Binding-site contacts:
Ligand atom C3 contacts residue VAL183 of chain 1.B at 3.5 Å (hydrophobic).
Ligand atom C9 contacts residue PHE163 of chain 1.B at 3.5 Å (hydrophobic).
Ligand atom C10 contacts residue ASP185 of chain 1.B at 2.8 Å.
Ligand atom N3 contacts residue ASP185 of chain 1.B at 3.1 Å (salt-bridge).
Ligand atom N5 contacts residue ARG190 of chain 1.B at 2.9 Å (salt-bridge).
Ligand atom N4 contacts residue ARG190 of chain 1.B at 3.8 Å.
Ligand atom O1 contacts residue ASP185 of chain 1.B at 3.1 Å (salt-bridge).
Ligand atom C16 contacts residue LEU105 of chain 1.B at 3.7 Å (hydrophobic).
Ligand atom C9 contacts residue ASP185 of chain 1.B at 3.6 Å.
Ligand atom C8 contacts residue PHE163 of chain 1.B at 3.7 Å (hydrophobic).
Ligand atom C18 contacts residue PHE87 of chain 1.B at 3.5 Å (hydrophobic).
Ligand atom C11 contacts residue MET94 of chain 1.B at 3.4 Å (hydrophobic).
Ligand atom O1 contacts residue ALA184 of chain 1.B at 3.5 Å.
Ligand atom C21 contacts residue PHE87 of chain 1.B at 3.7 Å (hydrophobic).
Ligand atom C15 contacts residue MET94 of chain 1.B at 3.8 Å (hydrophobic).
Ligand atom C19 contacts residue MET94 of chain 1.B at 3.7 Å (hydrophobic).
Ligand atom O1 contacts residue LEU120 of chain 1.B at 3.7 Å.
Ligand atom N4 contacts residue MET94 of chain 1.B at 3.7 Å.
Ligand atom N contacts residue ASP185 of chain 1.B at 3.0 Å (salt-bridge).
Ligand atom C4 contacts residue ALA184 of chain 1.B at 3.7 Å (hydrophobic).
Ligand atom N5 contacts residue ALA189 of chain 1.B at 3.4 Å.
Ligand atom C4 contacts residue PHE97 of chain 1.B at 3.8 Å (hydrophobic).
Ligand atom C contacts residue LEU103 of chain 1.B at 3.4 Å (hydrophobic).
Ligand atom N1 contacts residue ASP185 of chain 1.B at 3.1 Å.
Ligand atom C14 contacts residue ASP185 of chain 1.B at 3.5 Å.
Ligand atom C8 contacts residue ASP185 of chain 1.B at 3.4 Å.
Ligand atom N3 contacts residue LEU120 of chain 1.B at 3.8 Å.
Ligand atom C3 contacts residue PHE97 of chain 1.B at 3.8 Å (hydrophobic).
Ligand atom C16 contacts residue VAL118 of chain 1.B at 3.6 Å (hydrophobic).
Ligand atom C21 contacts residue GLU90 of chain 1.B at 3.6 Å.
Ligand atom O contacts residue LYS73 of chain 1.B at 2.9 Å (salt-bridge).
Ligand atom N contacts residue HIS165 of chain 1.B at 2.8 Å (h-bond).
Ligand atom C3 contacts residue ALA184 of chain 1.B at 3.8 Å (hydrophobic).
Ligand atom C13 contacts residue LYS73 of chain 1.B at 3.8 Å.
Ligand atom C9 contacts residue HIS165 of chain 1.B at 3.3 Å.
Ligand atom C20 contacts residue MET94 of chain 1.B at 3.5 Å (hydrophobic).
Ligand atom C3 contacts residue LEU103 of chain 1.B at 3.5 Å (hydrophobic).
Ligand atom C17 contacts residue VAL118 of chain 1.B at 3.7 Å (hydrophobic).
Ligand atom C4 contacts residue VAL183 of chain 1.B at 3.2 Å (hydrophobic).
Ligand atom C7 contacts residue MET94 of chain 1.B at 3.7 Å (hydrophobic).

Sequence of chain 1.B:
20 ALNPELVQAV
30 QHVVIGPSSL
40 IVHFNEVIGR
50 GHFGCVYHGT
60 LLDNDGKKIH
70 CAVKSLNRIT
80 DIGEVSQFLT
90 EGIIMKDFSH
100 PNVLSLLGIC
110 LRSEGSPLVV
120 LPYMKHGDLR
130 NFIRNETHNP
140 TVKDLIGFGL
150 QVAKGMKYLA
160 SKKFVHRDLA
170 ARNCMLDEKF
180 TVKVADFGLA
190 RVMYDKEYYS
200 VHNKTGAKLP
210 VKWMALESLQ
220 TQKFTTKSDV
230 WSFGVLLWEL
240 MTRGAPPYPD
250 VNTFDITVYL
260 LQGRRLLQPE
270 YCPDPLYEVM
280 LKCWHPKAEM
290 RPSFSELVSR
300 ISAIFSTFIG

The small molecule below binds the protein below.
Small molecule (SMILES): C[C@@H](c1cccc(-c2c[nH]cn2)c1)n1cc(-c2cccc3cn[nH]c23)c(=O)[nH]c1=O